Binding-site contacts:
Ligand atom C4 contacts residue ASN27 of chain 1.B at 4.2 Å.
Ligand atom N2 contacts residue ASN27 of chain 1.B at 3.0 Å (h-bond).
Ligand atom C7 contacts residue LYS26 of chain 1.B at 4.2 Å.
Ligand atom O5 contacts residue ASN27 of chain 1.B at 2.4 Å (h-bond).
Ligand atom C8 contacts residue LYS26 of chain 1.B at 3.4 Å.
Ligand atom C1 contacts residue ASN27 of chain 1.B at 1.4 Å.
Ligand atom C7 contacts residue ASN27 of chain 1.B at 3.5 Å.
Ligand atom O7 contacts residue ASN27 of chain 1.B at 3.5 Å (h-bond).
Ligand atom C2 contacts residue ASN27 of chain 1.B at 2.5 Å.
Ligand atom C3 contacts residue ASN27 of chain 1.B at 3.8 Å.
Ligand atom C5 contacts residue ASN27 of chain 1.B at 3.7 Å.

Sequence of chain 1.B:
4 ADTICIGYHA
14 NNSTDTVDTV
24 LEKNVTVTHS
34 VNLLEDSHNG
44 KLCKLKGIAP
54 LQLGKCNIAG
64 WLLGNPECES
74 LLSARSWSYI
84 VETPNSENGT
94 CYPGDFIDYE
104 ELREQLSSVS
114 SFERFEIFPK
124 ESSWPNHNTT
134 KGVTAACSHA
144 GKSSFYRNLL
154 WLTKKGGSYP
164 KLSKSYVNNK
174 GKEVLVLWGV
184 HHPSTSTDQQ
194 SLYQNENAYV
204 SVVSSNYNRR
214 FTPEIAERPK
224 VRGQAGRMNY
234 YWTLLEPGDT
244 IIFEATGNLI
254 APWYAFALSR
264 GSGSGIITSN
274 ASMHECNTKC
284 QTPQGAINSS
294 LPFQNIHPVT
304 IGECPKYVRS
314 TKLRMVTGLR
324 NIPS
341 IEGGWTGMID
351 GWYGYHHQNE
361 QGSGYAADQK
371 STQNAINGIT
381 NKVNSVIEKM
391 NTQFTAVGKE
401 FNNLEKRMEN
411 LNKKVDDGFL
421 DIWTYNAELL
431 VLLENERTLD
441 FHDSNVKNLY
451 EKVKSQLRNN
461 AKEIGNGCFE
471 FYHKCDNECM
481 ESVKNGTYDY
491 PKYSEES

A protein and the small-molecule ligand that binds it are described below.
Small molecule (SMILES): CC(=O)N[C@@H]1[C@@H](O)[C@H](O)[C@@H](CO)O[C@H]1O